Binding-site contacts:
Ligand atom N2 contacts residue ASN31 of chain 1.X at 2.9 Å (h-bond).
Ligand atom C5 contacts residue ASN31 of chain 1.X at 3.7 Å.
Ligand atom C1 contacts residue ASN31 of chain 1.X at 1.4 Å.
Ligand atom O7 contacts residue ASN31 of chain 1.X at 4.3 Å.
Ligand atom C4 contacts residue ASN31 of chain 1.X at 4.3 Å.
Ligand atom O5 contacts residue ASN31 of chain 1.X at 2.4 Å (h-bond).
Ligand atom C2 contacts residue ASN31 of chain 1.X at 2.6 Å.
Ligand atom N2 contacts residue LYS30 of chain 1.X at 4.5 Å.
Ligand atom C3 contacts residue ASN31 of chain 1.X at 3.8 Å.
Ligand atom C7 contacts residue ASN31 of chain 1.X at 4.0 Å.

A protein and the small-molecule ligand that binds it are described below.
Small molecule (SMILES): CC(=O)N[C@@H]1[C@@H](O)[C@H](O)[C@@H](CO)O[C@H]1O

Sequence of chain 1.X:
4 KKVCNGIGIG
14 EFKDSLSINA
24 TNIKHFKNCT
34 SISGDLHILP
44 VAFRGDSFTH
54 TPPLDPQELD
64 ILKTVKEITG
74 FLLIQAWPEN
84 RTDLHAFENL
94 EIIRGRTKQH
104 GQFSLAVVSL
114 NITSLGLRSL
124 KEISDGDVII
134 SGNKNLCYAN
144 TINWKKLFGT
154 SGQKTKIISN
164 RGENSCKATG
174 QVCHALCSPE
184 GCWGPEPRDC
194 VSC